Binding-site contacts:
Ligand atom N1 contacts residue GLN280 of chain 1.D at 2.8 Å (h-bond).
Ligand atom C16 contacts residue MET267 of chain 1.D at 3.7 Å (hydrophobic).
Ligand atom C24 contacts residue LEU229 of chain 1.D at 3.5 Å (hydrophobic).
Ligand atom N13 contacts residue GLY279 of chain 1.D at 3.6 Å.
Ligand atom O22 contacts residue PHE283 of chain 1.D at 3.5 Å.
Ligand atom C11 contacts residue MET267 of chain 1.D at 3.6 Å (hydrophobic).
Ligand atom C23 contacts residue SER231 of chain 1.D at 3.5 Å.
Ligand atom C8 contacts residue GLN280 of chain 1.D at 2.9 Å.
Ligand atom C8 contacts residue TYR247 of chain 1.D at 3.2 Å (hydrophobic).
Ligand atom C2 contacts residue GLN280 of chain 1.D at 3.6 Å.
Ligand atom N10 contacts residue GLY279 of chain 1.D at 3.6 Å (h-bond).
Ligand atom C20 contacts residue MET267 of chain 1.D at 3.7 Å (hydrophobic).
Ligand atom C25 contacts residue ILE246 of chain 1.D at 3.6 Å (hydrophobic).
Ligand atom C19 contacts residue MET267 of chain 1.D at 3.7 Å (hydrophobic).
Ligand atom C20 contacts residue GLY279 of chain 1.D at 3.7 Å.
Ligand atom C12 contacts residue GLY279 of chain 1.D at 3.3 Å.
Ligand atom C9 contacts residue MET267 of chain 1.D at 3.6 Å (hydrophobic).
Ligand atom C15 contacts residue MET267 of chain 1.D at 3.5 Å (hydrophobic).
Ligand atom C18 contacts residue GLU275 of chain 1.D at 3.5 Å.
Ligand atom C25 contacts residue SER231 of chain 1.D at 3.6 Å.
Ligand atom C26 contacts residue LEU189 of chain 1.D at 3.7 Å (hydrophobic).
Ligand atom C14 contacts residue MET267 of chain 1.D at 3.4 Å (hydrophobic).
Ligand atom N13 contacts residue TYR247 of chain 1.D at 2.4 Å (h-bond).
Ligand atom O22 contacts residue MET267 of chain 1.D at 3.7 Å.
Ligand atom C16 contacts residue TYR247 of chain 1.D at 3.5 Å (hydrophobic).
Ligand atom C9 contacts residue TYR247 of chain 1.D at 3.1 Å (hydrophobic).
Ligand atom C18 contacts residue PRO266 of chain 1.D at 3.6 Å (hydrophobic).
Ligand atom C12 contacts residue MET267 of chain 1.D at 3.6 Å (hydrophobic).
Ligand atom C14 contacts residue PHE283 of chain 1.D at 3.7 Å (hydrophobic).
Ligand atom C15 contacts residue GLY279 of chain 1.D at 3.4 Å.
Ligand atom C3 contacts residue PHE283 of chain 1.D at 3.7 Å (hydrophobic).
Ligand atom N10 contacts residue MET267 of chain 1.D at 3.2 Å (h-bond).
Ligand atom C5 contacts residue PHE283 of chain 1.D at 3.5 Å (hydrophobic).
Ligand atom C11 contacts residue GLY279 of chain 1.D at 3.6 Å.
Ligand atom C25 contacts residue TYR78 of chain 1.D at 3.3 Å (hydrophobic).
Ligand atom N4 contacts residue PHE283 of chain 1.D at 3.4 Å.
Ligand atom C12 contacts residue TYR247 of chain 1.D at 3.5 Å (hydrophobic).
Ligand atom C17 contacts residue GLU275 of chain 1.D at 3.5 Å.
Ligand atom C21 contacts residue PHE283 of chain 1.D at 3.4 Å (hydrophobic).
Ligand atom C23 contacts residue ILE246 of chain 1.D at 3.4 Å (hydrophobic).

This small molecule binds to this protein.
Small molecule (SMILES): CN1CC(c2ccccc2)N=C1COc1ncc(C2CC2)nc1C(=O)N[C@H]1CCOC1

Sequence of chain 1.D:
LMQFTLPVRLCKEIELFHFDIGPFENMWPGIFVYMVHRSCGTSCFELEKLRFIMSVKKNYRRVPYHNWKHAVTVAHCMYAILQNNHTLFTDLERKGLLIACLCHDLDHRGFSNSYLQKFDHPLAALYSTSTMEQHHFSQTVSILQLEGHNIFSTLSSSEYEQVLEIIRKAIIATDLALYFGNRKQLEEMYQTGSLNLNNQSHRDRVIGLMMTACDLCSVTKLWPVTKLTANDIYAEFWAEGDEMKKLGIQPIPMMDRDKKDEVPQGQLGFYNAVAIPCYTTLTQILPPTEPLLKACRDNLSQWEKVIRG